Sequence of chain 2.A:
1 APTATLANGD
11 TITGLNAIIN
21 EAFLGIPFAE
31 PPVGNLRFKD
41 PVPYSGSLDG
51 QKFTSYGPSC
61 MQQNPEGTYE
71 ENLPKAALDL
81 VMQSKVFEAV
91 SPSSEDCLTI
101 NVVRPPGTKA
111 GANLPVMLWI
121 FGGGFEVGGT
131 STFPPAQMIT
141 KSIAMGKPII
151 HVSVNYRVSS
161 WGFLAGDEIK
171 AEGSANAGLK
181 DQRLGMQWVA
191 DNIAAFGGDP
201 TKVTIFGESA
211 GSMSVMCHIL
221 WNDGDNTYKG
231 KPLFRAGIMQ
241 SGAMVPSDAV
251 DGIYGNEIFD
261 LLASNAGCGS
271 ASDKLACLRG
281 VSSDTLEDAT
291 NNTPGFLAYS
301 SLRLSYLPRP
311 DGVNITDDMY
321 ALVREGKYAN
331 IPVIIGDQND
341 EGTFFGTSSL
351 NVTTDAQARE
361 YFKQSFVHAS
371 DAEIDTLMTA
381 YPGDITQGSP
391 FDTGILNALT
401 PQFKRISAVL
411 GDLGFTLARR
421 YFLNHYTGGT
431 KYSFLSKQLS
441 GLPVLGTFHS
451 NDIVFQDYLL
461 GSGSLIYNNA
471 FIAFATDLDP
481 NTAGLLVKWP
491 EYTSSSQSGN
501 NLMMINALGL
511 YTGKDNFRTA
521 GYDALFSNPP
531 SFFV

The small molecule below binds the protein below.
Small molecule (SMILES): CC(=O)N[C@@H]1[C@@H](O)[C@H](O)[C@@H](CO)O[C@H]1O

Binding-site contacts:
Ligand atom C7 contacts residue ASN222 of chain 2.A at 4.5 Å.
Ligand atom O7 contacts residue TRP221 of chain 2.A at 3.0 Å (h-bond).
Ligand atom N2 contacts residue ASN314 of chain 2.A at 2.9 Å (h-bond).
Ligand atom C2 contacts residue ASN314 of chain 2.A at 2.5 Å.
Ligand atom C7 contacts residue TRP221 of chain 2.A at 3.5 Å (hydrophobic).
Ligand atom O7 contacts residue ASN314 of chain 2.A at 2.9 Å (h-bond).
Ligand atom C2 contacts residue ASN222 of chain 2.A at 3.9 Å.
Ligand atom C8 contacts residue ASN314 of chain 2.A at 4.0 Å.
Ligand atom C1 contacts residue VAL313 of chain 2.A at 3.7 Å (hydrophobic).
Ligand atom C1 contacts residue ASN314 of chain 2.A at 1.5 Å.
Ligand atom C5 contacts residue ASN314 of chain 2.A at 3.7 Å.
Ligand atom C6 contacts residue VAL313 of chain 2.A at 3.5 Å (hydrophobic).
Ligand atom C8 contacts residue TRP221 of chain 2.A at 3.8 Å (hydrophobic).
Ligand atom O5 contacts residue ASN314 of chain 2.A at 2.4 Å (h-bond).
Ligand atom C1 contacts residue ASN222 of chain 2.A at 4.2 Å.
Ligand atom C4 contacts residue ASN314 of chain 2.A at 4.3 Å.
Ligand atom O7 contacts residue ASN222 of chain 2.A at 3.3 Å (h-bond).
Ligand atom C3 contacts residue ASN314 of chain 2.A at 3.8 Å.
Ligand atom O5 contacts residue ASN222 of chain 2.A at 3.9 Å.
Ligand atom C5 contacts residue VAL313 of chain 2.A at 3.4 Å (hydrophobic).
Ligand atom O5 contacts residue VAL313 of chain 2.A at 3.0 Å.
Ligand atom C8 contacts residue LYS180 of chain 2.A at 4.5 Å.
Ligand atom C7 contacts residue ASN314 of chain 2.A at 3.0 Å.
Ligand atom N2 contacts residue TRP221 of chain 2.A at 4.5 Å.